Sequence of chain 1.A:
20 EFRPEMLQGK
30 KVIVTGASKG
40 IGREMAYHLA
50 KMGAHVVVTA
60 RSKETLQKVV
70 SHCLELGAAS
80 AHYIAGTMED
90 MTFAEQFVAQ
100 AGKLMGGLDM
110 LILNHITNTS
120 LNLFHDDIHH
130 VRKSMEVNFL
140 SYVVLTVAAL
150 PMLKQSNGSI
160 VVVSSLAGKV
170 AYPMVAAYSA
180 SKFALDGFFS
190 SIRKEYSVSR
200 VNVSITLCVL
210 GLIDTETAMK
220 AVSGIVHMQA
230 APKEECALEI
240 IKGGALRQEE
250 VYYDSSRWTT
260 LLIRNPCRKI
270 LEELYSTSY

Binding-site contacts:
Ligand atom C23 contacts residue VAL174 of chain 1.A at 3.7 Å (hydrophobic).
Ligand atom C21 contacts residue VAL221 of chain 1.A at 3.8 Å (hydrophobic).
Ligand atom O19 contacts residue LEU165 of chain 1.A at 3.6 Å.
Ligand atom C7 contacts residue THR118 of chain 1.A at 3.6 Å.
Ligand atom F31 contacts residue PRO172 of chain 1.A at 3.8 Å.
Ligand atom C21 contacts residue LEU120 of chain 1.A at 3.6 Å (hydrophobic).
Ligand atom O32 contacts residue THR216 of chain 1.A at 3.3 Å.
Ligand atom O15 contacts residue TYR177 of chain 1.A at 2.7 Å (h-bond).
Ligand atom O19 contacts residue TYR171 of chain 1.A at 3.3 Å (h-bond).
Ligand atom O32 contacts residue THR118 of chain 1.A at 3.2 Å (h-bond).
Ligand atom C4 contacts residue TYR177 of chain 1.A at 3.5 Å (hydrophobic).
Ligand atom C24 contacts residue VAL174 of chain 1.A at 3.8 Å (hydrophobic).
Ligand atom F31 contacts residue TYR274 of chain 1.B at 3.9 Å.
Ligand atom C29 contacts residue TYR171 of chain 1.A at 3.8 Å (hydrophobic).
Ligand atom F31 contacts residue SER277 of chain 1.B at 3.4 Å.
Ligand atom O15 contacts residue NAP1 of chain 1.E at 3.1 Å.
Ligand atom C30 contacts residue TYR171 of chain 1.A at 3.8 Å (hydrophobic).
Ligand atom C17 contacts residue TYR171 of chain 1.A at 3.8 Å (hydrophobic).
Ligand atom C22 contacts residue LEU120 of chain 1.A at 3.5 Å (hydrophobic).
Ligand atom C20 contacts residue VAL221 of chain 1.A at 3.8 Å (hydrophobic).
Ligand atom N14 contacts residue NAP1 of chain 1.E at 3.6 Å.
Ligand atom C29 contacts residue PRO172 of chain 1.A at 3.1 Å (hydrophobic).
Ligand atom O19 contacts residue LEU211 of chain 1.A at 3.5 Å (h-bond).
Ligand atom C23 contacts residue LEU120 of chain 1.A at 3.8 Å (hydrophobic).
Ligand atom O15 contacts residue SER164 of chain 1.A at 2.9 Å (h-bond).
Ligand atom C30 contacts residue PRO172 of chain 1.A at 3.3 Å (hydrophobic).
Ligand atom C8 contacts residue TYR177 of chain 1.A at 3.3 Å (hydrophobic).
Ligand atom C12 contacts residue NAP1 of chain 1.E at 3.3 Å.
Ligand atom C29 contacts residue MET173 of chain 1.A at 3.5 Å (hydrophobic).
Ligand atom C27 contacts residue SER277 of chain 1.B at 3.9 Å.
Ligand atom C5 contacts residue ALA220 of chain 1.A at 3.6 Å (hydrophobic).
Ligand atom C13 contacts residue NAP1 of chain 1.E at 3.2 Å.
Ligand atom C16 contacts residue SER164 of chain 1.A at 3.3 Å.
Ligand atom C13 contacts residue TYR177 of chain 1.A at 3.8 Å (hydrophobic).
Ligand atom C2 contacts residue THR118 of chain 1.A at 3.6 Å.
Ligand atom C13 contacts residue SER164 of chain 1.A at 3.7 Å.
Ligand atom C10 contacts residue ALA217 of chain 1.A at 3.6 Å (hydrophobic).
Ligand atom O19 contacts residue GLY210 of chain 1.A at 3.7 Å.
Ligand atom C30 contacts residue LEU120 of chain 1.A at 3.8 Å (hydrophobic).
Ligand atom N14 contacts residue SER164 of chain 1.A at 3.8 Å.

A protein and the small-molecule ligand that binds it are described below.
Small molecule (SMILES): O=C(CC1(c2ccc(-c3ccc(F)cc3)cc2)C2CC3CC1CC(C2)C3O)N1CC(O)C1

Sequence of chain 1.B:
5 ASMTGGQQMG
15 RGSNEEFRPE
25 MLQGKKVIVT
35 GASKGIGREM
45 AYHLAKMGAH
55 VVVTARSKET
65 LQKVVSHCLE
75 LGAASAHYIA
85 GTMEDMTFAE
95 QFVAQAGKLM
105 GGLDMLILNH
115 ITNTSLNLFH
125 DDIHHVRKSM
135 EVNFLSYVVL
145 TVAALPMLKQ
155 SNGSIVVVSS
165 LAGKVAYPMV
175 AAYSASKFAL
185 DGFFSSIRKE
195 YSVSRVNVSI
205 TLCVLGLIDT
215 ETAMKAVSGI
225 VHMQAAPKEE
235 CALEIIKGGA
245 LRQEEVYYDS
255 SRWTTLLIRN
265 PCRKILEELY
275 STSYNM